Binding-site contacts:
Ligand atom O6 contacts residue ASN118 of chain 10.C at 4.1 Å.
Ligand atom C2 contacts residue SER66 of chain 10.C at 4.4 Å.
Ligand atom C8 contacts residue TYR90 of chain 10.C at 3.9 Å (hydrophobic).
Ligand atom C4 contacts residue ASN118 of chain 10.C at 4.2 Å.
Ligand atom C6 contacts residue THR120 of chain 10.C at 3.4 Å.
Ligand atom C8 contacts residue ASN118 of chain 10.C at 3.9 Å.
Ligand atom C5 contacts residue THR120 of chain 10.C at 4.0 Å.
Ligand atom C1 contacts residue ASN118 of chain 10.C at 1.4 Å.
Ligand atom O7 contacts residue TYR90 of chain 10.C at 3.7 Å.
Ligand atom C7 contacts residue ASN118 of chain 10.C at 3.6 Å.
Ligand atom C6 contacts residue THR89 of chain 10.C at 4.2 Å.
Ligand atom O5 contacts residue PHE119 of chain 10.C at 4.2 Å.
Ligand atom O6 contacts residue PHE119 of chain 10.C at 2.8 Å (h-bond).
Ligand atom N2 contacts residue ASN118 of chain 10.C at 2.9 Å (h-bond).
Ligand atom O6 contacts residue THR120 of chain 10.C at 3.1 Å (h-bond).
Ligand atom O5 contacts residue THR120 of chain 10.C at 3.4 Å (h-bond).
Ligand atom C5 contacts residue ASN118 of chain 10.C at 3.7 Å.
Ligand atom N2 contacts residue TYR90 of chain 10.C at 4.5 Å.
Ligand atom O7 contacts residue ASN118 of chain 10.C at 4.5 Å.
Ligand atom C1 contacts residue THR89 of chain 10.C at 3.9 Å.
Ligand atom O5 contacts residue THR89 of chain 10.C at 3.8 Å.
Ligand atom O6 contacts residue THR89 of chain 10.C at 3.5 Å.
Ligand atom C3 contacts residue ASN118 of chain 10.C at 3.8 Å.
Ligand atom C5 contacts residue THR89 of chain 10.C at 4.1 Å.
Ligand atom C6 contacts residue PHE119 of chain 10.C at 4.1 Å (hydrophobic).
Ligand atom C1 contacts residue SER66 of chain 10.C at 4.2 Å.
Ligand atom O5 contacts residue ASN118 of chain 10.C at 2.4 Å (h-bond).
Ligand atom C7 contacts residue TYR90 of chain 10.C at 3.8 Å (hydrophobic).
Ligand atom C2 contacts residue ASN118 of chain 10.C at 2.4 Å.

The small molecule below binds the protein below.
Small molecule (SMILES): CC(=O)N[C@@H]1[C@@H](O)[C@H](O)[C@@H](CO)O[C@H]1O

Sequence of chain 10.C:
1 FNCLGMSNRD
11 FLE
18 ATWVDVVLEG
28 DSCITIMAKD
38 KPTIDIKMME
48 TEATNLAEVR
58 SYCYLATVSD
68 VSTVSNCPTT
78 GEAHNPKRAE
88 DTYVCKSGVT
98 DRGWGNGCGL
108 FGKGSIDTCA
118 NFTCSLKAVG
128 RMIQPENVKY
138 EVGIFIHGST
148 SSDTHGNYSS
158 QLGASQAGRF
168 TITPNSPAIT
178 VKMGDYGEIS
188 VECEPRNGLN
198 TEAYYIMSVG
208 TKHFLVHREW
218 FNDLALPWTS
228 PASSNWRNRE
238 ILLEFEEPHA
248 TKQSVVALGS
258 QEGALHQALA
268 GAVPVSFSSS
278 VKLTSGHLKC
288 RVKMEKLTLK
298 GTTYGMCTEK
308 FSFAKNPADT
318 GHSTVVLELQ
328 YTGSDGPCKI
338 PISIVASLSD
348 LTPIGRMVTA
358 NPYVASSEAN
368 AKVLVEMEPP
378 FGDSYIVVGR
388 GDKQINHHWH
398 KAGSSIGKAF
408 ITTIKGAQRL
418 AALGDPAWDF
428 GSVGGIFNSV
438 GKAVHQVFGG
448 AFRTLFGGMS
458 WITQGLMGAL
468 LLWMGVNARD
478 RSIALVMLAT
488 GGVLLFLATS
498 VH